This protein binds this small molecule.
Small molecule (SMILES): N[C@@H](CCC(=O)O)C(=O)O

Sequence of chain 1.A:
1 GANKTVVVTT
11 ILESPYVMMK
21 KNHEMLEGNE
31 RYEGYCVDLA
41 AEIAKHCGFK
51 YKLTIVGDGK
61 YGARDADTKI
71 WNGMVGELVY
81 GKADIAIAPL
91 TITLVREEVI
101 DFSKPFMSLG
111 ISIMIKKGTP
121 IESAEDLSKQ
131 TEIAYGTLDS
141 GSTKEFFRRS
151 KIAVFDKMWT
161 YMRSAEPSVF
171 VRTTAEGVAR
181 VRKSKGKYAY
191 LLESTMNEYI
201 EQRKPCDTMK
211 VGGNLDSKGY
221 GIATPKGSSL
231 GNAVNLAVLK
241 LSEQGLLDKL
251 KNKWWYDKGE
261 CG

Binding-site contacts:
Ligand atom C contacts residue SER142 of chain 1.A at 3.4 Å.
Ligand atom CG contacts residue GLU193 of chain 1.A at 3.5 Å.
Ligand atom OXT contacts residue SER142 of chain 1.A at 4.0 Å.
Ligand atom CD contacts residue LEU138 of chain 1.A at 4.0 Å (hydrophobic).
Ligand atom OXT contacts residue ARG96 of chain 1.A at 2.8 Å (salt-bridge).
Ligand atom CA contacts residue GLU193 of chain 1.A at 3.3 Å.
Ligand atom CA contacts residue PRO89 of chain 1.A at 4.1 Å (hydrophobic).
Ligand atom O contacts residue ARG96 of chain 1.A at 2.8 Å (salt-bridge).
Ligand atom N contacts residue TYR220 of chain 1.A at 3.6 Å.
Ligand atom O contacts residue GLY141 of chain 1.A at 3.1 Å.
Ligand atom OE2 contacts residue GLY141 of chain 1.A at 3.6 Å.
Ligand atom N contacts residue GLU193 of chain 1.A at 2.7 Å (salt-bridge).
Ligand atom OXT contacts residue LEU90 of chain 1.A at 3.6 Å.
Ligand atom CG contacts residue LEU138 of chain 1.A at 3.7 Å (hydrophobic).
Ligand atom C contacts residue TYR61 of chain 1.A at 3.6 Å (hydrophobic).
Ligand atom CA contacts residue THR91 of chain 1.A at 3.4 Å.
Ligand atom CA contacts residue TYR61 of chain 1.A at 4.1 Å (hydrophobic).
Ligand atom OE2 contacts residue LEU138 of chain 1.A at 4.1 Å.
Ligand atom N contacts residue SER142 of chain 1.A at 4.0 Å.
Ligand atom CD contacts residue THR143 of chain 1.A at 3.1 Å.
Ligand atom OXT contacts residue TYR61 of chain 1.A at 3.5 Å.
Ligand atom OXT contacts residue PRO89 of chain 1.A at 3.7 Å.
Ligand atom OE1 contacts residue GLU193 of chain 1.A at 3.6 Å.
Ligand atom CB contacts residue TYR61 of chain 1.A at 3.5 Å (hydrophobic).
Ligand atom N contacts residue TYR61 of chain 1.A at 4.0 Å.
Ligand atom C contacts residue THR91 of chain 1.A at 3.6 Å.
Ligand atom CA contacts residue SER142 of chain 1.A at 3.2 Å.
Ligand atom O contacts residue TYR61 of chain 1.A at 3.4 Å.
Ligand atom CG contacts residue TYR61 of chain 1.A at 4.2 Å (hydrophobic).
Ligand atom CB contacts residue LEU138 of chain 1.A at 4.0 Å (hydrophobic).
Ligand atom OE2 contacts residue SER142 of chain 1.A at 3.3 Å (h-bond).
Ligand atom OXT contacts residue THR91 of chain 1.A at 2.9 Å (h-bond).
Ligand atom CD contacts residue GLU193 of chain 1.A at 3.8 Å.
Ligand atom OE1 contacts residue THR143 of chain 1.A at 2.5 Å (h-bond).
Ligand atom CB contacts residue GLU193 of chain 1.A at 4.0 Å.
Ligand atom O contacts residue SER142 of chain 1.A at 2.8 Å (h-bond).
Ligand atom N contacts residue PRO89 of chain 1.A at 2.9 Å (h-bond).
Ligand atom C contacts residue ARG96 of chain 1.A at 3.4 Å.
Ligand atom N contacts residue THR91 of chain 1.A at 2.8 Å (h-bond).
Ligand atom OE2 contacts residue THR143 of chain 1.A at 3.1 Å (h-bond).